Sequence of chain 1.DA:
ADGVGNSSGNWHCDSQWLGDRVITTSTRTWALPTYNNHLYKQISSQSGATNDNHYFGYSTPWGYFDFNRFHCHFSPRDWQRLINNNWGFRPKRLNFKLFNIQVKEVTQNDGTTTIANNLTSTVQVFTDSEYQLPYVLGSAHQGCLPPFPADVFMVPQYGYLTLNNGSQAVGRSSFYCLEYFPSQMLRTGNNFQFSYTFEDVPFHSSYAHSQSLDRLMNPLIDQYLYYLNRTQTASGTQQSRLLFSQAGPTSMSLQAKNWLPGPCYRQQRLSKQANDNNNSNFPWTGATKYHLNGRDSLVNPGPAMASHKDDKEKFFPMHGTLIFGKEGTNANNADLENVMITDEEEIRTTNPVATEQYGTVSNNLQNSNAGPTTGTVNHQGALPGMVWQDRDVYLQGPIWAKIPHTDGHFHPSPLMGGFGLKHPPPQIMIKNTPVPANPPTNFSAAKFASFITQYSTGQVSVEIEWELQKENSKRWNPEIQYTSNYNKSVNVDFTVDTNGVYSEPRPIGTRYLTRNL

Sequence of chain 1.LA:
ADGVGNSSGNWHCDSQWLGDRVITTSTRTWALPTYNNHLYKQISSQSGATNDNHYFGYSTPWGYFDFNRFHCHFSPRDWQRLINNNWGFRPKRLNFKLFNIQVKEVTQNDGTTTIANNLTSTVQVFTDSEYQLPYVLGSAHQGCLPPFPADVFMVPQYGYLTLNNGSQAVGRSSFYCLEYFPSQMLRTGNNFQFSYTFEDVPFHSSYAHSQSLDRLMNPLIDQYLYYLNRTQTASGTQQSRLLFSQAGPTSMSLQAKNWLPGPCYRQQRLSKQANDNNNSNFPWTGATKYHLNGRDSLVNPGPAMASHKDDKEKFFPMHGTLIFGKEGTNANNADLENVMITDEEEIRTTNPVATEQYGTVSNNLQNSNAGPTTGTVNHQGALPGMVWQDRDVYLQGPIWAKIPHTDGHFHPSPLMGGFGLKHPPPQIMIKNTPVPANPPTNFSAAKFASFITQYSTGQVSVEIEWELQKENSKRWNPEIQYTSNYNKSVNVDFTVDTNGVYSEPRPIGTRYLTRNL

Binding-site contacts:
Ligand atom C2' contacts residue HIS411 of chain 1.DA at 4.3 Å.
Ligand atom N9 contacts residue HIS411 of chain 1.DA at 4.5 Å.
Ligand atom C5 contacts residue PRO202 of chain 1.DA at 3.9 Å (hydrophobic).
Ligand atom N9 contacts residue PRO202 of chain 1.DA at 4.3 Å.
Ligand atom N6 contacts residue PRO412 of chain 1.DA at 3.6 Å.
Ligand atom N1 contacts residue VAL201 of chain 1.DA at 4.0 Å.
Ligand atom C6 contacts residue SER413 of chain 1.DA at 4.4 Å.
Ligand atom C2 contacts residue PRO412 of chain 1.DA at 4.2 Å (hydrophobic).
Ligand atom N1 contacts residue PRO202 of chain 1.DA at 4.0 Å.
Ligand atom O1P contacts residue PRO202 of chain 1.DA at 4.1 Å.
Ligand atom N7 contacts residue PRO202 of chain 1.DA at 4.2 Å.
Ligand atom C8 contacts residue PRO202 of chain 1.DA at 4.4 Å (hydrophobic).
Ligand atom O5' contacts residue PRO202 of chain 1.DA at 4.1 Å.
Ligand atom C6 contacts residue VAL201 of chain 1.DA at 4.5 Å (hydrophobic).
Ligand atom N7 contacts residue SER413 of chain 1.DA at 4.3 Å.
Ligand atom N9 contacts residue PRO412 of chain 1.DA at 4.4 Å.
Ligand atom C2 contacts residue GLY420 of chain 1.DA at 3.8 Å.
Ligand atom C2 contacts residue PRO202 of chain 1.DA at 4.0 Å (hydrophobic).
Ligand atom N1 contacts residue GLY420 of chain 1.DA at 3.2 Å (h-bond).
Ligand atom N3 contacts residue PRO202 of chain 1.DA at 4.2 Å.
Ligand atom C5 contacts residue PRO412 of chain 1.DA at 4.1 Å (hydrophobic).
Ligand atom C6 contacts residue GLY420 of chain 1.DA at 4.3 Å.
Ligand atom C4 contacts residue PRO202 of chain 1.DA at 4.0 Å (hydrophobic).
Ligand atom N6 contacts residue SER413 of chain 1.DA at 3.6 Å.
Ligand atom N6 contacts residue GLY420 of chain 1.DA at 3.6 Å.
Ligand atom C8 contacts residue HIS411 of chain 1.DA at 3.4 Å.
Ligand atom P contacts residue PRO202 of chain 1.DA at 4.4 Å.
Ligand atom N1 contacts residue PRO412 of chain 1.DA at 3.7 Å.
Ligand atom C5' contacts residue PRO202 of chain 1.DA at 4.2 Å (hydrophobic).
Ligand atom N3 contacts residue PRO412 of chain 1.DA at 4.0 Å.
Ligand atom O3P contacts residue PRO202 of chain 1.DA at 4.1 Å.
Ligand atom C6 contacts residue PRO412 of chain 1.DA at 3.6 Å (hydrophobic).
Ligand atom O4' contacts residue PRO202 of chain 1.DA at 4.4 Å.
Ligand atom C4 contacts residue PRO412 of chain 1.DA at 4.1 Å (hydrophobic).
Ligand atom N6 contacts residue VAL201 of chain 1.DA at 4.5 Å.
Ligand atom N7 contacts residue HIS411 of chain 1.DA at 3.7 Å.
Ligand atom O3' contacts residue HIS409 of chain 1.LA at 4.4 Å.
Ligand atom C6 contacts residue PRO202 of chain 1.DA at 4.0 Å (hydrophobic).

This small molecule binds to this protein.
Small molecule (SMILES): Nc1ncnc2c1ncn2[C@H]1C[C@H](O)[C@@H](COP(=O)(O)O)O1